Sequence of chain 1.A:
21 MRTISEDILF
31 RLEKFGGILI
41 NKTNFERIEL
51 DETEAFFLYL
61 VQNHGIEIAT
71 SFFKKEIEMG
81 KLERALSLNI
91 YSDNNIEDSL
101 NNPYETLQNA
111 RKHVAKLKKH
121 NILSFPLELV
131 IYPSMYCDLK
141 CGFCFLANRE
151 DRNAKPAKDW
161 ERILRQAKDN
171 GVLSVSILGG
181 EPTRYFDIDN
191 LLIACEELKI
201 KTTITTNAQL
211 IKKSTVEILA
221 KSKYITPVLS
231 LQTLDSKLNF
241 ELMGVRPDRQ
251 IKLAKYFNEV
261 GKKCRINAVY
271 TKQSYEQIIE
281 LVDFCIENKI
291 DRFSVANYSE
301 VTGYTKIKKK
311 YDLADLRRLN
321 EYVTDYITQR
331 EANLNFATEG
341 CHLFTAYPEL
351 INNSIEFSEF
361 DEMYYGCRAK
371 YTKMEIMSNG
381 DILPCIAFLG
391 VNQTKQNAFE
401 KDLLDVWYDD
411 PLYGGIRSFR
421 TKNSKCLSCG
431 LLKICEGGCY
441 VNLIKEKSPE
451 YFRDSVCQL

Binding-site contacts:
Ligand atom CD contacts residue TYR365 of chain 1.A at 3.8 Å (hydrophobic).
Ligand atom CD2 contacts residue ILE434 of chain 1.A at 3.8 Å (hydrophobic).
Ligand atom O contacts residue SAM1 of chain 1.G at 3.8 Å.
Ligand atom CB contacts residue TYR365 of chain 1.A at 3.6 Å (hydrophobic).
Ligand atom CG contacts residue CYS341 of chain 1.A at 3.8 Å (hydrophobic).
Ligand atom CE contacts residue LYS373 of chain 1.A at 3.7 Å.
Ligand atom CD1 contacts residue PHE357 of chain 1.A at 3.7 Å (hydrophobic).
Ligand atom OE1 contacts residue TYR365 of chain 1.A at 3.5 Å (h-bond).
Ligand atom CA contacts residue ARG368 of chain 1.A at 3.8 Å.
Ligand atom CB contacts residue PHE344 of chain 1.A at 3.5 Å (hydrophobic).
Ligand atom N contacts residue GLY340 of chain 1.A at 3.2 Å (h-bond).
Ligand atom CG2 contacts residue TYR347 of chain 1.A at 3.7 Å (hydrophobic).
Ligand atom O contacts residue ARG368 of chain 1.A at 3.6 Å.
Ligand atom CB contacts residue THR338 of chain 1.A at 3.3 Å.
Ligand atom CE contacts residue ILE386 of chain 1.A at 3.8 Å (hydrophobic).
Ligand atom OE2 contacts residue ARG368 of chain 1.A at 3.7 Å.
Ligand atom CD contacts residue TYR364 of chain 1.A at 3.7 Å (hydrophobic).
Ligand atom OE2 contacts residue TYR364 of chain 1.A at 2.8 Å (h-bond).
Ligand atom CD2 contacts residue PHE344 of chain 1.A at 3.6 Å (hydrophobic).
Ligand atom CD2 contacts residue ILE355 of chain 1.A at 3.7 Å (hydrophobic).
Ligand atom CE contacts residue CYS385 of chain 1.A at 3.3 Å (hydrophobic).
Ligand atom OG contacts residue PHE344 of chain 1.A at 3.1 Å.
Ligand atom O contacts residue GLU339 of chain 1.A at 3.6 Å.
Ligand atom CE contacts residue SF41 of chain 1.E at 3.7 Å.
Ligand atom C contacts residue SAM1 of chain 1.G at 3.6 Å.
Ligand atom CG1 contacts residue TYR347 of chain 1.A at 3.4 Å (hydrophobic).
Ligand atom O contacts residue GLY340 of chain 1.A at 3.2 Å (h-bond).
Ligand atom O contacts residue GLY366 of chain 1.A at 3.4 Å (h-bond).
Ligand atom O contacts residue ARG368 of chain 1.A at 3.3 Å (salt-bridge).
Ligand atom CG1 contacts residue PHE344 of chain 1.A at 3.6 Å (hydrophobic).
Ligand atom C contacts residue GLY340 of chain 1.A at 3.3 Å.
Ligand atom O contacts residue GLY340 of chain 1.A at 3.1 Å (h-bond).
Ligand atom OE1 contacts residue ARG47 of chain 1.A at 2.9 Å (salt-bridge).
Ligand atom O contacts residue GLU339 of chain 1.A at 3.4 Å.
Ligand atom C contacts residue ARG368 of chain 1.A at 3.8 Å.
Ligand atom OE1 contacts residue TYR364 of chain 1.A at 3.5 Å.
Ligand atom OG contacts residue THR338 of chain 1.A at 3.4 Å (h-bond).
Ligand atom OG contacts residue LEU343 of chain 1.A at 3.7 Å.
Ligand atom N contacts residue CYS341 of chain 1.A at 3.8 Å.
Ligand atom CA contacts residue GLY340 of chain 1.A at 3.2 Å.

A protein and the small-molecule ligand that binds it are described below.
Small molecule (SMILES): CSCC[C@@H](C=O)NC(=O)[C@H](C)NC(=O)[C@H](CO)NC(=O)[C@H](CO)NC(=O)[C@H](CCC(=O)O)NC(=O)[C@H](CC(C)C)NC(=O)[C@@H](NC(=O)[C@H](CCCCN)NC(=O)[C@H](CCC(=O)O)NC(=O)[C@H](CC(C)C)NC(=O)[C@H](C)NC(=O)[C@H](C)NC(=O)[C@@H](N)CO)C(C)C